This protein binds this small molecule.
Small molecule (SMILES): C[C@H]1O[C@@H](n2cnc3c(N)ncnc32)[C@H](O)[C@@H]1O

Sequence of chain 3.C:
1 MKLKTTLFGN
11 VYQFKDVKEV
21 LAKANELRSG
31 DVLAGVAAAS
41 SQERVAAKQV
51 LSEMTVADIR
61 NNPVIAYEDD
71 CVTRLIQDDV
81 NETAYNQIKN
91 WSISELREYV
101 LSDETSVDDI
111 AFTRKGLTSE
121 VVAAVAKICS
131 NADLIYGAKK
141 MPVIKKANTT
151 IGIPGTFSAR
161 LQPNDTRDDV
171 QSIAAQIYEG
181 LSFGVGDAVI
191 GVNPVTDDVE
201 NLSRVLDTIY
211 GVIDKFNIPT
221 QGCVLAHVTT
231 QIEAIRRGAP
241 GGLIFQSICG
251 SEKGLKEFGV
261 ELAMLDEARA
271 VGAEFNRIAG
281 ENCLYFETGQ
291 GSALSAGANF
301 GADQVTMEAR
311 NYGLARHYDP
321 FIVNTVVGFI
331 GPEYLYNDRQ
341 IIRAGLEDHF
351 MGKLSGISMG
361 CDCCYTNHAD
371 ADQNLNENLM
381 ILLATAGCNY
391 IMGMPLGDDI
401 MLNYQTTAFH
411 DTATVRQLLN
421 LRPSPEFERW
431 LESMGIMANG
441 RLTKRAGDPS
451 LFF

Binding-site contacts:
Ligand atom C4 contacts residue B121 of chain 3.S at 3.5 Å.
Ligand atom N7 contacts residue B121 of chain 3.S at 3.2 Å.
Ligand atom O3' contacts residue GLU287 of chain 3.C at 3.3 Å (salt-bridge).
Ligand atom N7 contacts residue VAL326 of chain 3.C at 3.5 Å.
Ligand atom C5 contacts residue THR288 of chain 3.C at 3.7 Å.
Ligand atom C5' contacts residue PHE329 of chain 3.C at 3.9 Å (hydrophobic).
Ligand atom O2' contacts residue PHE245 of chain 3.C at 3.0 Å.
Ligand atom C4 contacts residue VAL326 of chain 3.C at 3.8 Å (hydrophobic).
Ligand atom C2 contacts residue SER247 of chain 3.C at 3.2 Å.
Ligand atom C5' contacts residue B121 of chain 3.S at 3.0 Å.
Ligand atom C6 contacts residue B121 of chain 3.S at 3.9 Å.
Ligand atom C8 contacts residue VAL326 of chain 3.C at 3.4 Å (hydrophobic).
Ligand atom C8 contacts residue B121 of chain 3.S at 3.4 Å.
Ligand atom N3 contacts residue GLU287 of chain 3.C at 3.6 Å.
Ligand atom N9 contacts residue B121 of chain 3.S at 3.6 Å.
Ligand atom O3' contacts residue PHE245 of chain 3.C at 3.5 Å.
Ligand atom C5 contacts residue B121 of chain 3.S at 3.2 Å.
Ligand atom C5 contacts residue VAL326 of chain 3.C at 3.8 Å (hydrophobic).
Ligand atom N1 contacts residue SER292 of chain 3.C at 3.8 Å.
Ligand atom N1 contacts residue GLY289 of chain 3.C at 3.5 Å (h-bond).
Ligand atom N7 contacts residue PHE329 of chain 3.C at 3.4 Å.
Ligand atom O2' contacts residue SER247 of chain 3.C at 2.7 Å (h-bond).
Ligand atom C2 contacts residue GLU287 of chain 3.C at 3.5 Å.
Ligand atom O3' contacts residue ASN193 of chain 3.C at 3.2 Å (h-bond).
Ligand atom C6 contacts residue THR288 of chain 3.C at 3.4 Å.
Ligand atom C2 contacts residue THR288 of chain 3.C at 3.7 Å.
Ligand atom O4' contacts residue PHE329 of chain 3.C at 3.8 Å.
Ligand atom C2' contacts residue SER247 of chain 3.C at 3.5 Å.
Ligand atom C8 contacts residue PHE329 of chain 3.C at 3.2 Å (hydrophobic).
Ligand atom N3 contacts residue SER247 of chain 3.C at 2.8 Å (h-bond).
Ligand atom C2 contacts residue ILE248 of chain 3.C at 3.9 Å (hydrophobic).
Ligand atom O2' contacts residue GLU287 of chain 3.C at 3.9 Å.
Ligand atom C6 contacts residue GLY289 of chain 3.C at 3.6 Å.
Ligand atom N1 contacts residue THR288 of chain 3.C at 3.3 Å.
Ligand atom N6 contacts residue THR288 of chain 3.C at 3.8 Å.
Ligand atom N6 contacts residue GLY289 of chain 3.C at 3.0 Å (h-bond).
Ligand atom N9 contacts residue VAL326 of chain 3.C at 3.5 Å.
Ligand atom N6 contacts residue ILE330 of chain 3.C at 3.7 Å.
Ligand atom C3' contacts residue B121 of chain 3.S at 3.8 Å.
Ligand atom C1' contacts residue GLU287 of chain 3.C at 3.3 Å.